Sequence of chain 1.B:
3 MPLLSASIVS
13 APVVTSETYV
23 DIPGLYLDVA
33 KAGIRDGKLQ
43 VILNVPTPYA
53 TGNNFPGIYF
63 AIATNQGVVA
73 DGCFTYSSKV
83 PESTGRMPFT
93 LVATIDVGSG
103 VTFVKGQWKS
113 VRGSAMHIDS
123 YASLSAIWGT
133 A

Sequence of chain 1.A:
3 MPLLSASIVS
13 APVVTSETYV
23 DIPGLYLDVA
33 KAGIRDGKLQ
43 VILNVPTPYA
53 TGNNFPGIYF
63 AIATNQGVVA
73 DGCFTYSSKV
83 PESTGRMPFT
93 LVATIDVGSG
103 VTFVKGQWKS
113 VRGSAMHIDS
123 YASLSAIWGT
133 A

Binding-site contacts:
Ligand atom C4 contacts residue SER85 of chain 1.A at 4.0 Å.
Ligand atom O2 contacts residue ARG114 of chain 1.B at 3.4 Å (salt-bridge).
Ligand atom O6 contacts residue PHE57 of chain 1.B at 4.0 Å.
Ligand atom C5 contacts residue ARG88 of chain 1.A at 3.9 Å.
Ligand atom O4 contacts residue GLY87 of chain 1.A at 3.5 Å.
Ligand atom O4 contacts residue THR77 of chain 1.B at 3.7 Å.
Ligand atom C8 contacts residue SER85 of chain 1.A at 3.6 Å.
Ligand atom C2 contacts residue ARG88 of chain 1.A at 3.8 Å.
Ligand atom O2 contacts residue VAL113 of chain 1.B at 4.1 Å.
Ligand atom C6 contacts residue ARG88 of chain 1.A at 4.1 Å.
Ligand atom C1 contacts residue ARG88 of chain 1.A at 3.7 Å.
Ligand atom O3 contacts residue QT51 of chain 1.G at 3.1 Å.
Ligand atom C5 contacts residue THR86 of chain 1.A at 4.1 Å.
Ligand atom C2 contacts residue ARG114 of chain 1.B at 3.8 Å.
Ligand atom O2 contacts residue THR77 of chain 1.B at 3.6 Å.
Ligand atom O2 contacts residue ARG114 of chain 1.B at 2.9 Å (salt-bridge).
Ligand atom C6 contacts residue PHE57 of chain 1.B at 4.1 Å (hydrophobic).
Ligand atom O4 contacts residue THR86 of chain 1.A at 2.7 Å (h-bond).
Ligand atom C1 contacts residue GLU84 of chain 1.A at 4.1 Å.
Ligand atom C6 contacts residue THR86 of chain 1.A at 3.6 Å.
Ligand atom O4 contacts residue QT51 of chain 1.G at 3.9 Å.
Ligand atom C3 contacts residue THR77 of chain 1.B at 3.8 Å.
Ligand atom O4 contacts residue GLU84 of chain 1.A at 3.4 Å (salt-bridge).
Ligand atom O5 contacts residue GLU84 of chain 1.A at 3.4 Å (salt-bridge).
Ligand atom C4 contacts residue THR86 of chain 1.A at 3.3 Å.
Ligand atom O3 contacts residue SER85 of chain 1.A at 4.2 Å.
Ligand atom C8 contacts residue ARG114 of chain 1.B at 4.1 Å.
Ligand atom C7 contacts residue SER85 of chain 1.A at 3.5 Å.
Ligand atom C2 contacts residue THR77 of chain 1.B at 4.2 Å.
Ligand atom C3 contacts residue ARG114 of chain 1.B at 3.6 Å.
Ligand atom O3 contacts residue ARG114 of chain 1.B at 3.1 Å (salt-bridge).
Ligand atom C3 contacts residue ARG114 of chain 1.B at 4.0 Å.
Ligand atom C6 contacts residue TYR51 of chain 1.A at 3.8 Å (hydrophobic).
Ligand atom O3 contacts residue GLY87 of chain 1.A at 4.1 Å.
Ligand atom C8 contacts residue PHE57 of chain 1.B at 3.6 Å (hydrophobic).
Ligand atom O3 contacts residue THR77 of chain 1.B at 2.7 Å (h-bond).
Ligand atom O4 contacts residue ARG88 of chain 1.A at 2.9 Å (salt-bridge).
Ligand atom C4 contacts residue ARG88 of chain 1.A at 3.9 Å.
Ligand atom O7 contacts residue SER85 of chain 1.A at 2.7 Å (h-bond).
Ligand atom O5 contacts residue ARG88 of chain 1.A at 3.0 Å (salt-bridge).

This protein binds this small molecule.
Small molecule (SMILES): CC(=O)N[C@H]1[C@H](O[C@H]2[C@@H](O)[C@@H](CO)O[C@H](O[C@@H]3[C@H](O)[C@@H](O)[C@H](O)O[C@@H]3CO)[C@@H]2O)O[C@H](CO)[C@H](O)[C@@H]1O[C@@H]1O[C@H](CO)[C@H](O)[C@H](O)[C@H]1O[C@@H]1O[C@@H](C)[C@@H](O)[C@@H](O)[C@@H]1O